Binding-site contacts:
Ligand atom C14 contacts residue ILE145 of chain 1.B at 3.7 Å (hydrophobic).
Ligand atom C01 contacts residue MET223 of chain 1.B at 3.8 Å (hydrophobic).
Ligand atom O27 contacts residue GLY84 of chain 1.B at 3.3 Å (h-bond).
Ligand atom C05 contacts residue PHE213 of chain 1.B at 3.5 Å (hydrophobic).
Ligand atom C17 contacts residue ASP212 of chain 1.B at 3.6 Å.
Ligand atom F11 contacts residue LEU119 of chain 1.B at 3.5 Å.
Ligand atom C03 contacts residue VAL215 of chain 1.B at 3.7 Å (hydrophobic).
Ligand atom N04 contacts residue SER216 of chain 1.B at 3.0 Å (h-bond).
Ligand atom F20 contacts residue ILE145 of chain 1.B at 3.2 Å.
Ligand atom C05 contacts residue LEU219 of chain 1.B at 3.8 Å (hydrophobic).
Ligand atom C15 contacts residue MET147 of chain 1.B at 3.7 Å (hydrophobic).
Ligand atom O24 contacts residue LYS101 of chain 1.B at 3.7 Å.
Ligand atom C14 contacts residue ASP212 of chain 1.B at 3.4 Å.
Ligand atom BR19 contacts residue VAL131 of chain 1.B at 3.6 Å.
Ligand atom N04 contacts residue VAL215 of chain 1.B at 3.0 Å (h-bond).
Ligand atom C10 contacts residue PHE213 of chain 1.B at 3.4 Å (hydrophobic).
Ligand atom C13 contacts residue ASP212 of chain 1.B at 3.6 Å.
Ligand atom C18 contacts residue PHE213 of chain 1.B at 3.6 Å (hydrophobic).
Ligand atom C03 contacts residue ILE220 of chain 1.B at 3.4 Å (hydrophobic).
Ligand atom O27 contacts residue ANP1 of chain 1.F at 3.2 Å (h-bond).
Ligand atom F20 contacts residue ASP212 of chain 1.B at 3.2 Å.
Ligand atom F20 contacts residue LYS101 of chain 1.B at 3.6 Å.
Ligand atom N04 contacts residue GLY214 of chain 1.B at 3.4 Å.
Ligand atom O27 contacts residue GLY83 of chain 1.B at 3.5 Å.
Ligand atom O22 contacts residue LYS101 of chain 1.B at 3.5 Å (salt-bridge).
Ligand atom C17 contacts residue PHE213 of chain 1.B at 3.8 Å (hydrophobic).
Ligand atom F11 contacts residue VAL215 of chain 1.B at 3.1 Å.
Ligand atom C06 contacts residue LEU219 of chain 1.B at 3.7 Å (hydrophobic).
Ligand atom C18 contacts residue ASP212 of chain 1.B at 3.6 Å.
Ligand atom C25 contacts residue MET223 of chain 1.B at 3.8 Å (hydrophobic).
Ligand atom N04 contacts residue PHE213 of chain 1.B at 3.7 Å.
Ligand atom C03 contacts residue GLY214 of chain 1.B at 3.3 Å.
Ligand atom C01 contacts residue ILE220 of chain 1.B at 3.5 Å (hydrophobic).
Ligand atom C21 contacts residue ASP212 of chain 1.B at 3.8 Å.
Ligand atom O22 contacts residue ASP212 of chain 1.B at 3.1 Å (salt-bridge).
Ligand atom C03 contacts residue SER216 of chain 1.B at 3.1 Å.
Ligand atom C26 contacts residue ANP1 of chain 1.F at 3.1 Å.
Ligand atom F11 contacts residue PHE213 of chain 1.B at 3.4 Å.
Ligand atom N12 contacts residue ILE145 of chain 1.B at 3.3 Å.
Ligand atom C16 contacts residue ASP212 of chain 1.B at 3.7 Å.

This protein binds this small molecule.
Small molecule (SMILES): Cn1cnc2c(F)c(Nc3ccc(Br)cc3F)c(C(=O)NOCCO)cc21

Sequence of chain 1.B:
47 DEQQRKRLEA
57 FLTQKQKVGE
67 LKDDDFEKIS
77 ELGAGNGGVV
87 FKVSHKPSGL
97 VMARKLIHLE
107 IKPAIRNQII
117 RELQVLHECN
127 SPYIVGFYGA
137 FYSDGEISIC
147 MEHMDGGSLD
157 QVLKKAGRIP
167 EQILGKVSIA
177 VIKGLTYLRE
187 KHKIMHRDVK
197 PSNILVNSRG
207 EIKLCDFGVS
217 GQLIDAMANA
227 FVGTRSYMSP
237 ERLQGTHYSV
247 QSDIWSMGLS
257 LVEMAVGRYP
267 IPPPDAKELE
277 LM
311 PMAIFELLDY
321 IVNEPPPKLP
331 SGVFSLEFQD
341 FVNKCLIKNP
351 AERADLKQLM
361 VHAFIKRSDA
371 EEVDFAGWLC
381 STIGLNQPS